The small molecule below binds the protein below.
Small molecule (SMILES): COC(=O)[C@H](Cc1cnc[nH]1)NC(=O)CN(CC(=O)O)Cc1ccccc1

Sequence of chain 1.A:
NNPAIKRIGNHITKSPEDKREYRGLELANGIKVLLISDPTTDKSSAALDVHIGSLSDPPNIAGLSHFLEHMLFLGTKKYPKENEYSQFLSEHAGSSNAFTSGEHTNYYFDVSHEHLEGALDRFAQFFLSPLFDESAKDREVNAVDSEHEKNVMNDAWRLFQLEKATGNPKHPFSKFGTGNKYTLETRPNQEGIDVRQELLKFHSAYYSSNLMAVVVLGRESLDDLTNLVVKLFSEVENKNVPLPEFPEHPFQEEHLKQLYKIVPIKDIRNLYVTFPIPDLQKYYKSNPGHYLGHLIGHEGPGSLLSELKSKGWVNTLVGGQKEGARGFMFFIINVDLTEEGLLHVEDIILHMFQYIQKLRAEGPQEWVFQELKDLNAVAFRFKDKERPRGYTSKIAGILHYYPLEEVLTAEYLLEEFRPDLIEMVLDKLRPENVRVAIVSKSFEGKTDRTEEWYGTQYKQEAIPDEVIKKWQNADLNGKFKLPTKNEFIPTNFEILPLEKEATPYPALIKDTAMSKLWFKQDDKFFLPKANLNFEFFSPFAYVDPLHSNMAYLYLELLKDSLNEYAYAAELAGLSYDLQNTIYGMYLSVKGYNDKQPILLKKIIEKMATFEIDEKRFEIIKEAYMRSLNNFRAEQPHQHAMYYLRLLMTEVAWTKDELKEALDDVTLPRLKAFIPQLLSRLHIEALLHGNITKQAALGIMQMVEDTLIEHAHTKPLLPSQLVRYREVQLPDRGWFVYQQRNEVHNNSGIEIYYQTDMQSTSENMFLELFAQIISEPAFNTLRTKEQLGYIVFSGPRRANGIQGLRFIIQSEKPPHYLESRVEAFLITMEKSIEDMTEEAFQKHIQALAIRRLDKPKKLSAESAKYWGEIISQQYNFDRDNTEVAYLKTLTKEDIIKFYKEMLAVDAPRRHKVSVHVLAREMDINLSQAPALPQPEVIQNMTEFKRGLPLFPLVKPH

Binding-site contacts:
Ligand atom N11 contacts residue GLY332 of chain 1.A at 3.7 Å.
Ligand atom O14 contacts residue GLY333 of chain 1.A at 3.8 Å.
Ligand atom C01 contacts residue LEU584 of chain 1.A at 4.0 Å (hydrophobic).
Ligand atom N09 contacts residue LEU330 of chain 1.A at 3.8 Å.
Ligand atom C07 contacts residue TYR580 of chain 1.A at 4.0 Å (hydrophobic).
Ligand atom O04 contacts residue HIS303 of chain 1.A at 3.7 Å.
Ligand atom C13 contacts residue GLY332 of chain 1.A at 3.4 Å.
Ligand atom O04 contacts residue HIS307 of chain 1.A at 3.8 Å.
Ligand atom N12 contacts residue GLY332 of chain 1.A at 4.0 Å.
Ligand atom C10 contacts residue LEU330 of chain 1.A at 3.0 Å (hydrophobic).
Ligand atom C23 contacts residue GLN334 of chain 1.A at 4.1 Å.
Ligand atom C23 contacts residue LYS335 of chain 1.A at 4.2 Å.
Ligand atom N09 contacts residue GLU312 of chain 1.A at 2.9 Å (salt-bridge).
Ligand atom C10 contacts residue GLU312 of chain 1.A at 3.6 Å.
Ligand atom C03 contacts residue GLY306 of chain 1.A at 4.2 Å.
Ligand atom N11 contacts residue GLY310 of chain 1.A at 3.6 Å.
Ligand atom C08 contacts residue GLY310 of chain 1.A at 4.1 Å.
Ligand atom N09 contacts residue GLY310 of chain 1.A at 4.1 Å.
Ligand atom C05 contacts residue GLY306 of chain 1.A at 4.2 Å.
Ligand atom C23 contacts residue ILE345 of chain 1.A at 4.3 Å (hydrophobic).
Ligand atom C07 contacts residue GLY310 of chain 1.A at 3.9 Å.
Ligand atom N11 contacts residue VAL331 of chain 1.A at 3.9 Å.
Ligand atom C10 contacts residue GLY310 of chain 1.A at 3.8 Å.
Ligand atom O02 contacts residue HIS303 of chain 1.A at 4.0 Å.
Ligand atom O04 contacts residue GLY306 of chain 1.A at 3.7 Å.
Ligand atom C10 contacts residue VAL331 of chain 1.A at 3.4 Å (hydrophobic).
Ligand atom C21 contacts residue GLN334 of chain 1.A at 3.9 Å.
Ligand atom C22 contacts residue GLN334 of chain 1.A at 4.4 Å.
Ligand atom O02 contacts residue HIS307 of chain 1.A at 4.2 Å.
Ligand atom C08 contacts residue TYR580 of chain 1.A at 3.9 Å (hydrophobic).
Ligand atom C17 contacts residue GLN334 of chain 1.A at 4.4 Å.
Ligand atom C10 contacts residue GLY332 of chain 1.A at 4.1 Å.
Ligand atom C24 contacts residue LYS335 of chain 1.A at 3.7 Å.
Ligand atom C03 contacts residue HIS307 of chain 1.A at 4.2 Å.
Ligand atom C21 contacts residue VAL331 of chain 1.A at 4.4 Å (hydrophobic).
Ligand atom O14 contacts residue GLY332 of chain 1.A at 2.4 Å (h-bond).
Ligand atom C08 contacts residue GLU312 of chain 1.A at 3.7 Å.
Ligand atom C06 contacts residue TYR580 of chain 1.A at 3.6 Å (hydrophobic).
Ligand atom C05 contacts residue GLY332 of chain 1.A at 3.8 Å.
Ligand atom N11 contacts residue LEU330 of chain 1.A at 4.2 Å.